Binding-site contacts:
Ligand atom C5 contacts residue HIS377 of chain 1.A at 3.7 Å.
Ligand atom O5 contacts residue HIS377 of chain 1.A at 3.0 Å (h-bond).
Ligand atom O4 contacts residue ASN484 of chain 1.A at 3.6 Å.
Ligand atom C6 contacts residue ASN484 of chain 1.A at 3.2 Å.
Ligand atom C4 contacts residue GLY675 of chain 1.A at 3.6 Å.
Ligand atom C5 contacts residue LEU136 of chain 1.A at 3.7 Å (hydrophobic).
Ligand atom C6 contacts residue LEU136 of chain 1.A at 3.9 Å (hydrophobic).
Ligand atom C6 contacts residue GLY135 of chain 1.A at 3.7 Å.
Ligand atom O2P contacts residue GLY134 of chain 1.A at 3.7 Å.
Ligand atom P contacts residue GLY135 of chain 1.A at 3.4 Å.
Ligand atom O2 contacts residue GLU672 of chain 1.A at 3.1 Å (salt-bridge).
Ligand atom O2P contacts residue PLP1 of chain 1.D at 3.7 Å.
Ligand atom O3 contacts residue GLY675 of chain 1.A at 2.9 Å (h-bond).
Ligand atom C5 contacts residue GLY135 of chain 1.A at 3.8 Å.
Ligand atom C2 contacts residue GLU672 of chain 1.A at 3.8 Å.
Ligand atom C3 contacts residue GLY675 of chain 1.A at 3.6 Å.
Ligand atom O2P contacts residue GLY135 of chain 1.A at 2.6 Å (h-bond).
Ligand atom O3 contacts residue GLU672 of chain 1.A at 2.7 Å (salt-bridge).
Ligand atom O6 contacts residue ASN484 of chain 1.A at 2.9 Å (h-bond).
Ligand atom O4 contacts residue SER674 of chain 1.A at 3.5 Å.
Ligand atom C6 contacts residue HIS377 of chain 1.A at 3.2 Å.
Ligand atom O4 contacts residue GLY675 of chain 1.A at 2.6 Å (h-bond).
Ligand atom O2 contacts residue ASN284 of chain 1.A at 3.5 Å (h-bond).
Ligand atom O6 contacts residue VAL455 of chain 1.A at 3.6 Å.
Ligand atom O1P contacts residue LYS574 of chain 1.A at 3.5 Å (salt-bridge).
Ligand atom C3 contacts residue GLU672 of chain 1.A at 3.3 Å.
Ligand atom O3 contacts residue SER674 of chain 1.A at 3.0 Å (h-bond).
Ligand atom O1 contacts residue GLY135 of chain 1.A at 3.5 Å.
Ligand atom O3P contacts residue LEU136 of chain 1.A at 3.5 Å (h-bond).
Ligand atom O2 contacts residue TYR573 of chain 1.A at 3.5 Å (h-bond).
Ligand atom O3P contacts residue GLY135 of chain 1.A at 3.3 Å (h-bond).
Ligand atom P contacts residue ASN284 of chain 1.A at 3.8 Å.
Ligand atom C2 contacts residue HIS377 of chain 1.A at 3.4 Å.
Ligand atom O1P contacts residue ASN284 of chain 1.A at 2.6 Å (h-bond).
Ligand atom O6 contacts residue HIS377 of chain 1.A at 2.5 Å (h-bond).
Ligand atom O3 contacts residue ALA673 of chain 1.A at 3.3 Å (h-bond).
Ligand atom O1P contacts residue TYR573 of chain 1.A at 3.8 Å.
Ligand atom O2 contacts residue HIS377 of chain 1.A at 3.8 Å.
Ligand atom O5 contacts residue LEU136 of chain 1.A at 3.5 Å (h-bond).
Ligand atom O1 contacts residue LEU136 of chain 1.A at 3.3 Å (h-bond).

The small molecule below binds the protein below.
Small molecule (SMILES): O=P(O)(O)O[C@H]1O[C@H](CO)[C@@H](O)[C@H](O)[C@H]1O

Sequence of chain 1.A:
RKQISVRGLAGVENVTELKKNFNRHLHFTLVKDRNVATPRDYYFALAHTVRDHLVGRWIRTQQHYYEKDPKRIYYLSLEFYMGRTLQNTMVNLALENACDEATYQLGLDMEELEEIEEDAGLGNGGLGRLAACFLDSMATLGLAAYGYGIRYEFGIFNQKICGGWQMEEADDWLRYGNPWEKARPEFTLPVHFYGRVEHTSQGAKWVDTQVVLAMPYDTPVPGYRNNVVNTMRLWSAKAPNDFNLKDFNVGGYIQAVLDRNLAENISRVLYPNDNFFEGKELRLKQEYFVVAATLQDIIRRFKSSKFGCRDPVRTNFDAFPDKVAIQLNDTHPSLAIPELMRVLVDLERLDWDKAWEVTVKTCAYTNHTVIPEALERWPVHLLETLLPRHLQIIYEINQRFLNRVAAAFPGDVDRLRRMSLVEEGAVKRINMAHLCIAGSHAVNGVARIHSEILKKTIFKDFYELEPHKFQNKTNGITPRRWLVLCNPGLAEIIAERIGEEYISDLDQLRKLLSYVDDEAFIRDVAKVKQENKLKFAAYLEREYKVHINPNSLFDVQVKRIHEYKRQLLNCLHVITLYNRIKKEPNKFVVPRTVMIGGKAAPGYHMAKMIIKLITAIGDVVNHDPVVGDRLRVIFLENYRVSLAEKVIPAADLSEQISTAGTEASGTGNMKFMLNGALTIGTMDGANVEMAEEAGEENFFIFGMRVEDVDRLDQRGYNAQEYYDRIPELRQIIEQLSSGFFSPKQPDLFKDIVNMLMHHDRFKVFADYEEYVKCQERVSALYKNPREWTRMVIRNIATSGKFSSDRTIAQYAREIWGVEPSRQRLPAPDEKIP